This small molecule binds to this protein.
Small molecule (SMILES): CC(=O)N[C@H]1[C@H](O[C@H]2[C@H](O)[C@@H](NC(C)=O)CO[C@@H]2CO)O[C@H](CO)[C@@H](O)[C@@H]1O

Binding-site contacts:
Ligand atom O6 contacts residue GLU150 of chain 1.F at 3.3 Å.
Ligand atom C4 contacts residue ASN154 of chain 1.F at 4.3 Å.
Ligand atom O5 contacts residue ASN154 of chain 1.F at 2.4 Å (h-bond).
Ligand atom O5 contacts residue SER151 of chain 1.F at 3.9 Å.
Ligand atom C7 contacts residue GLU147 of chain 1.F at 4.4 Å.
Ligand atom C1 contacts residue THR156 of chain 1.F at 3.9 Å.
Ligand atom O5 contacts residue THR156 of chain 1.F at 3.6 Å.
Ligand atom C2 contacts residue ASN154 of chain 1.F at 2.5 Å.
Ligand atom C5 contacts residue ASN154 of chain 1.F at 3.7 Å.
Ligand atom O7 contacts residue ASN154 of chain 1.F at 3.9 Å.
Ligand atom C7 contacts residue ASN154 of chain 1.F at 3.6 Å.
Ligand atom C6 contacts residue SER151 of chain 1.F at 3.6 Å.
Ligand atom C6 contacts residue GLU150 of chain 1.F at 4.3 Å.
Ligand atom N2 contacts residue GLU147 of chain 1.F at 4.1 Å.
Ligand atom C2 contacts residue GLU150 of chain 1.F at 4.0 Å.
Ligand atom N2 contacts residue ASN154 of chain 1.F at 3.0 Å (h-bond).
Ligand atom O3 contacts residue GLU147 of chain 1.F at 4.3 Å.
Ligand atom C3 contacts residue ASN154 of chain 1.F at 3.8 Å.
Ligand atom O7 contacts residue GLU150 of chain 1.F at 3.3 Å (salt-bridge).
Ligand atom C7 contacts residue GLU150 of chain 1.F at 4.1 Å.
Ligand atom C1 contacts residue ASN154 of chain 1.F at 1.5 Å.
Ligand atom C8 contacts residue GLU147 of chain 1.F at 3.8 Å.
Ligand atom C1 contacts residue GLU150 of chain 1.F at 4.1 Å.
Ligand atom C6 contacts residue GLU147 of chain 1.F at 3.4 Å.
Ligand atom C5 contacts residue GLU150 of chain 1.F at 4.4 Å.
Ligand atom C5 contacts residue SER151 of chain 1.F at 4.4 Å.
Ligand atom C3 contacts residue GLU147 of chain 1.F at 4.3 Å.
Ligand atom O6 contacts residue SER151 of chain 1.F at 3.4 Å (h-bond).
Ligand atom O6 contacts residue GLU147 of chain 1.F at 2.6 Å (salt-bridge).
Ligand atom N2 contacts residue GLU150 of chain 1.F at 4.4 Å.
Ligand atom C5 contacts residue THR156 of chain 1.F at 4.2 Å.
Ligand atom O5 contacts residue GLU150 of chain 1.F at 3.7 Å.

Sequence of chain 1.F:
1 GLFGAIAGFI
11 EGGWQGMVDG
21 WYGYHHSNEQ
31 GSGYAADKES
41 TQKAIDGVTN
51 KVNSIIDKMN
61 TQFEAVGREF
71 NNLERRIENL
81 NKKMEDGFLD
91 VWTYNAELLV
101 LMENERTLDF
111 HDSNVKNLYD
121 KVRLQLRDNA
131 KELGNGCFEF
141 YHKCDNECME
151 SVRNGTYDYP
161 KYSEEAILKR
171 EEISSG